Sequence of chain 41.A:
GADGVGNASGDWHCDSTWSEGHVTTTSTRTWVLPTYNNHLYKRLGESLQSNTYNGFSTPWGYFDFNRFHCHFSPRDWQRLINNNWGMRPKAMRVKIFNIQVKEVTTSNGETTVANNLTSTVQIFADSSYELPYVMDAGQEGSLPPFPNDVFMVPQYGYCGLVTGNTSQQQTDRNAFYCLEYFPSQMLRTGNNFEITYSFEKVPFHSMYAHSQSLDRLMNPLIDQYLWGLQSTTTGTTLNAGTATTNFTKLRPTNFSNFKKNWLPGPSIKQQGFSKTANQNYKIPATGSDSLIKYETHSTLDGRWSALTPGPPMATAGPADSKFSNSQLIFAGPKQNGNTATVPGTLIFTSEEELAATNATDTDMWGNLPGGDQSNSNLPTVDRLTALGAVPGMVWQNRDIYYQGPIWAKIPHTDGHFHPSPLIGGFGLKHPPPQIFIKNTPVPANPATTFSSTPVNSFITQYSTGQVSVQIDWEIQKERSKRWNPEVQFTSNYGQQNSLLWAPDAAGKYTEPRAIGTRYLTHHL

Binding-site contacts:
Ligand atom C6 contacts residue GLY427 of chain 41.A at 3.7 Å.
Ligand atom O1P contacts residue HIS416 of chain 41.A at 4.2 Å.
Ligand atom N7 contacts residue PRO419 of chain 41.A at 4.3 Å.
Ligand atom N1 contacts residue PRO419 of chain 41.A at 3.5 Å (h-bond).
Ligand atom C6 contacts residue PRO203 of chain 41.A at 4.4 Å (hydrophobic).
Ligand atom C6 contacts residue VAL202 of chain 41.A at 3.9 Å (hydrophobic).
Ligand atom P contacts residue HIS416 of chain 41.A at 4.0 Å.
Ligand atom N6 contacts residue GLY425 of chain 41.A at 4.1 Å.
Ligand atom N1 contacts residue VAL202 of chain 41.A at 3.7 Å.
Ligand atom N6 contacts residue PRO419 of chain 41.A at 3.4 Å (h-bond).
Ligand atom C6 contacts residue PRO419 of chain 41.A at 3.2 Å (hydrophobic).
Ligand atom C2 contacts residue PRO419 of chain 41.A at 4.0 Å (hydrophobic).
Ligand atom C4 contacts residue PRO203 of chain 41.A at 4.2 Å (hydrophobic).
Ligand atom O5' contacts residue PRO419 of chain 41.A at 3.9 Å.
Ligand atom C8 contacts residue HIS418 of chain 41.A at 3.7 Å.
Ligand atom O2P contacts residue HIS416 of chain 41.A at 2.8 Å (h-bond).
Ligand atom N3 contacts residue PRO203 of chain 41.A at 4.4 Å.
Ligand atom C2' contacts residue PRO203 of chain 41.A at 4.0 Å (hydrophobic).
Ligand atom O2P contacts residue PRO419 of chain 41.A at 4.2 Å.
Ligand atom O4' contacts residue HIS418 of chain 41.A at 4.1 Å.
Ligand atom N6 contacts residue PHE426 of chain 41.A at 3.8 Å.
Ligand atom N1 contacts residue GLY427 of chain 41.A at 2.7 Å (h-bond).
Ligand atom C2 contacts residue GLY427 of chain 41.A at 3.4 Å.
Ligand atom N6 contacts residue SER420 of chain 41.A at 4.0 Å.
Ligand atom O4' contacts residue PRO419 of chain 41.A at 4.3 Å.
Ligand atom C5 contacts residue SER420 of chain 41.A at 4.3 Å.
Ligand atom N6 contacts residue VAL202 of chain 41.A at 4.0 Å.
Ligand atom C6 contacts residue SER420 of chain 41.A at 4.3 Å.
Ligand atom N7 contacts residue SER420 of chain 41.A at 3.9 Å.
Ligand atom N7 contacts residue HIS418 of chain 41.A at 4.4 Å.
Ligand atom C1' contacts residue HIS418 of chain 41.A at 4.1 Å.
Ligand atom C5 contacts residue PRO203 of chain 41.A at 4.3 Å (hydrophobic).
Ligand atom N9 contacts residue HIS418 of chain 41.A at 4.3 Å.
Ligand atom C5 contacts residue PRO419 of chain 41.A at 3.7 Å (hydrophobic).
Ligand atom N9 contacts residue PRO203 of chain 41.A at 4.2 Å.
Ligand atom C4 contacts residue PRO419 of chain 41.A at 4.2 Å (hydrophobic).
Ligand atom C2 contacts residue VAL202 of chain 41.A at 4.3 Å (hydrophobic).
Ligand atom C8 contacts residue PRO203 of chain 41.A at 4.4 Å (hydrophobic).
Ligand atom N3 contacts residue PRO419 of chain 41.A at 4.3 Å.
Ligand atom N6 contacts residue GLY427 of chain 41.A at 2.8 Å (h-bond).

A protein and the small-molecule ligand that binds it are described below.
Small molecule (SMILES): Nc1ncnc2c1ncn2[C@H]1C[C@H](O)[C@@H](COP(=O)(O)O)O1